A protein and the small-molecule ligand that binds it are described below.
Small molecule (SMILES): CC(=O)N[C@@H]1[C@@H](O)[C@H](O)[C@@H](CO)O[C@H]1O

Sequence of chain 1.A:
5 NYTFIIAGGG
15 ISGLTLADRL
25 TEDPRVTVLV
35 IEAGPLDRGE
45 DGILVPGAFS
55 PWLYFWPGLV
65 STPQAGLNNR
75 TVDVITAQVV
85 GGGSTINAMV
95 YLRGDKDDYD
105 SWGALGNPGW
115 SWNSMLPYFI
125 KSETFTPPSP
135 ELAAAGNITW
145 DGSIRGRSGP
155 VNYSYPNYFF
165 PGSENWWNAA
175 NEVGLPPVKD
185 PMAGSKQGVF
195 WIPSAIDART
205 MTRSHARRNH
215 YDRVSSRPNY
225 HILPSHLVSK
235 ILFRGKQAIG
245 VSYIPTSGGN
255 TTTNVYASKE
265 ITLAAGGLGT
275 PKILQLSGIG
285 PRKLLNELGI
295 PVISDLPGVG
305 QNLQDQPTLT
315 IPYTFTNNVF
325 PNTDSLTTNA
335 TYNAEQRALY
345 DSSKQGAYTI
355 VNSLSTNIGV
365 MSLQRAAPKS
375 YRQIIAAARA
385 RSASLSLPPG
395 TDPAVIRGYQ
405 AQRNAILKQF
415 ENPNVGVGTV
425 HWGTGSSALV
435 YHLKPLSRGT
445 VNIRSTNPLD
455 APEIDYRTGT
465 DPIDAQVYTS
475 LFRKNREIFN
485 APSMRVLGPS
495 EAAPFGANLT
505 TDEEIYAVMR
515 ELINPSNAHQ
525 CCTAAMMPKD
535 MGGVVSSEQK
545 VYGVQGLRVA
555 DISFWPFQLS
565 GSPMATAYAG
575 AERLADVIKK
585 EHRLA

Binding-site contacts:
Ligand atom O6 contacts residue ALA497 of chain 1.A at 4.4 Å.
Ligand atom C5 contacts residue PHE499 of chain 1.A at 4.1 Å (hydrophobic).
Ligand atom O7 contacts residue ASN502 of chain 1.A at 4.1 Å.
Ligand atom C5 contacts residue ASN502 of chain 1.A at 3.6 Å.
Ligand atom C3 contacts residue ASN502 of chain 1.A at 3.9 Å.
Ligand atom N2 contacts residue ASN502 of chain 1.A at 2.9 Å (h-bond).
Ligand atom O4 contacts residue ALA497 of chain 1.A at 3.6 Å.
Ligand atom C4 contacts residue ASN502 of chain 1.A at 4.3 Å.
Ligand atom C6 contacts residue PHE499 of chain 1.A at 3.5 Å (hydrophobic).
Ligand atom C6 contacts residue GLY500 of chain 1.A at 4.3 Å.
Ligand atom C6 contacts residue ALA496 of chain 1.A at 4.4 Å (hydrophobic).
Ligand atom C1 contacts residue ASN502 of chain 1.A at 1.5 Å.
Ligand atom C6 contacts residue ALA497 of chain 1.A at 3.8 Å (hydrophobic).
Ligand atom C2 contacts residue ASN502 of chain 1.A at 2.5 Å.
Ligand atom O5 contacts residue ASN502 of chain 1.A at 2.4 Å (h-bond).
Ligand atom C7 contacts residue ASN502 of chain 1.A at 3.7 Å.